Sequence of chain 1.B:
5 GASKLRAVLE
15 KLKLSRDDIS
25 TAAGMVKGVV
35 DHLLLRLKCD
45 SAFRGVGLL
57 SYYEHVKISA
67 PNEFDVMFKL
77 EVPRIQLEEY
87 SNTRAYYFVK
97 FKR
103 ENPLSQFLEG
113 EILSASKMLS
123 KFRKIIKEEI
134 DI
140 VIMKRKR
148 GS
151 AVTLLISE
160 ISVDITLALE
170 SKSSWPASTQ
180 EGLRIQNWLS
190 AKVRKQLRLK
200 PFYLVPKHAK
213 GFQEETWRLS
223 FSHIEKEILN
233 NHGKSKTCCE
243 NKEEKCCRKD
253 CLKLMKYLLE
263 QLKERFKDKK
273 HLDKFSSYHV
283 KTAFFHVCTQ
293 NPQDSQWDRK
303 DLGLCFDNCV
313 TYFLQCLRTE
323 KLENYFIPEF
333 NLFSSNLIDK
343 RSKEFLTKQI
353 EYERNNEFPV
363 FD

The protein below binds the small molecule below.
Small molecule (SMILES): COc1ccc2c(C)c(CCC(=O)N(CC(=O)O)CC(=O)O)c(=O)oc2c1

Binding-site contacts:
Ligand atom C17 contacts residue TYR280 of chain 1.B at 3.7 Å (hydrophobic).
Ligand atom C13 contacts residue LYS276 of chain 1.B at 3.8 Å.
Ligand atom C4 contacts residue PHE332 of chain 1.B at 3.8 Å (hydrophobic).
Ligand atom O1 contacts residue ASN326 of chain 1.B at 3.1 Å (h-bond).
Ligand atom C12 contacts residue LYS276 of chain 1.B at 3.8 Å.
Ligand atom C17 contacts residue ARG220 of chain 1.B at 3.7 Å.
Ligand atom O7 contacts residue ARG220 of chain 1.B at 3.5 Å (salt-bridge).
Ligand atom C5 contacts residue ARG220 of chain 1.B at 3.6 Å.
Ligand atom O6 contacts residue ARG220 of chain 1.B at 3.2 Å (salt-bridge).
Ligand atom C1 contacts residue ILE329 of chain 1.B at 3.6 Å (hydrophobic).
Ligand atom O3 contacts residue ILE340 of chain 1.B at 3.8 Å.
Ligand atom O1 contacts residue ILE329 of chain 1.B at 3.0 Å.
Ligand atom C1 contacts residue ASN326 of chain 1.B at 3.5 Å.
Ligand atom O8 contacts residue TYR280 of chain 1.B at 3.4 Å.
Ligand atom C4 contacts residue ARG220 of chain 1.B at 3.8 Å.
Ligand atom C18 contacts residue TYR280 of chain 1.B at 3.8 Å (hydrophobic).
Ligand atom C2 contacts residue ASN326 of chain 1.B at 3.0 Å.
Ligand atom C3 contacts residue ASN326 of chain 1.B at 3.3 Å.
Ligand atom O5 contacts residue ARG220 of chain 1.B at 3.3 Å (salt-bridge).
Ligand atom O2 contacts residue LYS276 of chain 1.B at 3.6 Å.
Ligand atom C3 contacts residue ALA91 of chain 1.B at 3.6 Å (hydrophobic).
Ligand atom O1 contacts residue LEU221 of chain 1.B at 3.5 Å (h-bond).
Ligand atom O3 contacts residue HIS281 of chain 1.B at 3.7 Å.
Ligand atom C18 contacts residue ASN326 of chain 1.B at 3.4 Å.
Ligand atom O2 contacts residue HIS281 of chain 1.B at 3.4 Å.
Ligand atom O7 contacts residue TYR280 of chain 1.B at 3.6 Å.
Ligand atom C1 contacts residue LEU221 of chain 1.B at 3.2 Å (hydrophobic).
Ligand atom O3 contacts residue LYS276 of chain 1.B at 3.0 Å (salt-bridge).
Ligand atom C9 contacts residue ARG220 of chain 1.B at 3.8 Å.
Ligand atom C10 contacts residue HIS281 of chain 1.B at 3.8 Å.
Ligand atom C8 contacts residue ARG220 of chain 1.B at 3.4 Å.
Ligand atom O6 contacts residue LYS206 of chain 1.B at 3.0 Å (salt-bridge).
Ligand atom O2 contacts residue SER278 of chain 1.B at 2.8 Å (h-bond).
Ligand atom C16 contacts residue ARG220 of chain 1.B at 3.2 Å.
Ligand atom C16 contacts residue TYR280 of chain 1.B at 3.6 Å (hydrophobic).
Ligand atom C15 contacts residue ARG220 of chain 1.B at 3.7 Å.
Ligand atom C7 contacts residue ARG220 of chain 1.B at 3.4 Å.
Ligand atom C1 contacts residue PHE223 of chain 1.B at 3.7 Å (hydrophobic).
Ligand atom C6 contacts residue ARG220 of chain 1.B at 3.3 Å.
Ligand atom O8 contacts residue ARG220 of chain 1.B at 3.6 Å.